Sequence of chain 1.A:
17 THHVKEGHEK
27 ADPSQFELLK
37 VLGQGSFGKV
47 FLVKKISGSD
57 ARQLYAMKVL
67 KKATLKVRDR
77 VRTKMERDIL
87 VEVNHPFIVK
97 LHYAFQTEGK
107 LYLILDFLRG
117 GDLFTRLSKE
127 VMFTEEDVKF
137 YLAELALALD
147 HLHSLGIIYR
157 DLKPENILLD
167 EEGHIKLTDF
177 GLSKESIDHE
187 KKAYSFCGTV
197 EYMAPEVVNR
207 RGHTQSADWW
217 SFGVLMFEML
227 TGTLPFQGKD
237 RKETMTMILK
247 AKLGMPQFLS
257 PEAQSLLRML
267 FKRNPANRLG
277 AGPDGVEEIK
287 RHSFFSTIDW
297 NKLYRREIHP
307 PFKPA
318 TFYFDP

This small molecule binds to this protein.
Small molecule (SMILES): CN1CCN(c2ccc(-c3ccncc3-c3cc(F)c(O)c(F)c3)cc2)CC1

Binding-site contacts:
Ligand atom N1 contacts residue PHE113 of chain 1.A at 3.8 Å.
Ligand atom C19 contacts residue PHE43 of chain 1.A at 3.7 Å (hydrophobic).
Ligand atom F2 contacts residue PHE176 of chain 1.A at 3.3 Å.
Ligand atom C2 contacts residue PHE113 of chain 1.A at 4.0 Å (hydrophobic).
Ligand atom C8 contacts residue LEU164 of chain 1.A at 3.9 Å (hydrophobic).
Ligand atom C10 contacts residue ASP175 of chain 1.A at 3.3 Å.
Ligand atom C12 contacts residue VAL46 of chain 1.A at 3.7 Å (hydrophobic).
Ligand atom C3 contacts residue LEU164 of chain 1.A at 4.0 Å (hydrophobic).
Ligand atom F2 contacts residue LYS64 of chain 1.A at 3.3 Å.
Ligand atom C1 contacts residue LEU114 of chain 1.A at 3.9 Å (hydrophobic).
Ligand atom C3 contacts residue LEU38 of chain 1.A at 3.9 Å (hydrophobic).
Ligand atom C4 contacts residue LEU164 of chain 1.A at 3.7 Å (hydrophobic).
Ligand atom F2 contacts residue VAL46 of chain 1.A at 3.4 Å.
Ligand atom O1 contacts residue PHE176 of chain 1.A at 3.4 Å.
Ligand atom C16 contacts residue PHE176 of chain 1.A at 3.6 Å (hydrophobic).
Ligand atom N2 contacts residue PHE43 of chain 1.A at 4.0 Å.
Ligand atom C19 contacts residue GLN40 of chain 1.A at 3.3 Å.
Ligand atom F1 contacts residue ASP175 of chain 1.A at 2.8 Å.
Ligand atom N1 contacts residue LEU164 of chain 1.A at 4.0 Å.
Ligand atom C5 contacts residue ALA62 of chain 1.A at 3.8 Å (hydrophobic).
Ligand atom O1 contacts residue ASP175 of chain 1.A at 2.5 Å (salt-bridge).
Ligand atom C1 contacts residue ALA62 of chain 1.A at 3.5 Å (hydrophobic).
Ligand atom O1 contacts residue LEU111 of chain 1.A at 3.9 Å.
Ligand atom N1 contacts residue ALA62 of chain 1.A at 4.0 Å.
Ligand atom N1 contacts residue LEU114 of chain 1.A at 3.0 Å (h-bond).
Ligand atom N1 contacts residue ASP112 of chain 1.A at 3.7 Å.
Ligand atom C10 contacts residue PHE176 of chain 1.A at 3.5 Å (hydrophobic).
Ligand atom C9 contacts residue ASP175 of chain 1.A at 3.5 Å.
Ligand atom C2 contacts residue LEU114 of chain 1.A at 3.4 Å (hydrophobic).
Ligand atom C1 contacts residue LEU164 of chain 1.A at 3.7 Å (hydrophobic).
Ligand atom C10 contacts residue LEU111 of chain 1.A at 4.0 Å (hydrophobic).
Ligand atom C11 contacts residue PHE176 of chain 1.A at 3.7 Å (hydrophobic).
Ligand atom C1 contacts residue ASP112 of chain 1.A at 3.3 Å.
Ligand atom O1 contacts residue LYS64 of chain 1.A at 2.8 Å (salt-bridge).
Ligand atom F1 contacts residue THR174 of chain 1.A at 3.4 Å.
Ligand atom C2 contacts residue LEU38 of chain 1.A at 4.0 Å (hydrophobic).
Ligand atom F1 contacts residue VAL95 of chain 1.A at 3.5 Å.
Ligand atom C5 contacts residue LEU164 of chain 1.A at 3.6 Å (hydrophobic).
Ligand atom C13 contacts residue VAL46 of chain 1.A at 4.0 Å (hydrophobic).
Ligand atom C17 contacts residue LEU164 of chain 1.A at 4.0 Å (hydrophobic).